Sequence of chain 4.F:
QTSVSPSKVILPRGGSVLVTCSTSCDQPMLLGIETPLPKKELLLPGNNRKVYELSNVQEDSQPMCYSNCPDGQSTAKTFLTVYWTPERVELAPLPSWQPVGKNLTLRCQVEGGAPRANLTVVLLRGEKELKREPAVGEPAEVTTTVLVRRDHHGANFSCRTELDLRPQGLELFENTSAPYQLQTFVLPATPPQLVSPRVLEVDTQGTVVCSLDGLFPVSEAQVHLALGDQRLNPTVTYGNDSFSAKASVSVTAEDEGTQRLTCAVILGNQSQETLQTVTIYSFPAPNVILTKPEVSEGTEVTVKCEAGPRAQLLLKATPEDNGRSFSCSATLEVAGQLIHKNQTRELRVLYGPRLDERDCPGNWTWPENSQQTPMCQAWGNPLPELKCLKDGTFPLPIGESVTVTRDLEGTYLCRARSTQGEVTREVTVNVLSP

Binding-site contacts:
Ligand atom C4 contacts residue ASN358 of chain 4.F at 4.2 Å.
Ligand atom O7 contacts residue ASN358 of chain 4.F at 3.3 Å (h-bond).
Ligand atom O7 contacts residue SER345 of chain 4.F at 4.2 Å.
Ligand atom C2 contacts residue ASN358 of chain 4.F at 2.5 Å.
Ligand atom N2 contacts residue ASN358 of chain 4.F at 2.9 Å (h-bond).
Ligand atom O5 contacts residue ASN358 of chain 4.F at 2.4 Å (h-bond).
Ligand atom C3 contacts residue ASN358 of chain 4.F at 3.8 Å.
Ligand atom C7 contacts residue ASN358 of chain 4.F at 3.4 Å.
Ligand atom O7 contacts residue SER343 of chain 4.F at 4.3 Å.
Ligand atom C1 contacts residue ASN358 of chain 4.F at 1.4 Å.
Ligand atom C5 contacts residue ASN358 of chain 4.F at 3.6 Å.

This small molecule binds to this protein.
Small molecule (SMILES): CC(=O)N[C@@H]1[C@@H](O)[C@H](O)[C@@H](CO)O[C@H]1O